The protein below binds the small molecule below.
Small molecule (SMILES): N[C@@H](Cc1c[nH]c2ccccc12)C(=O)O

Sequence of chain 4.C:
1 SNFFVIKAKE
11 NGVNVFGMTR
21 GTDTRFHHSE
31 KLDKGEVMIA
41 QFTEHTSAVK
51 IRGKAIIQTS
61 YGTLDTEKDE

Sequence of chain 4.B:
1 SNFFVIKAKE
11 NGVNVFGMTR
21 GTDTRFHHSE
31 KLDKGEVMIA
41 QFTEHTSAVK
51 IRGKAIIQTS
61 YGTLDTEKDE

Binding-site contacts:
Ligand atom CE3 contacts residue GLU44 of chain 4.B at 4.2 Å.
Ligand atom NE1 contacts residue GLU44 of chain 4.B at 3.6 Å (salt-bridge).
Ligand atom CG contacts residue GLU44 of chain 4.B at 3.7 Å.
Ligand atom CZ3 contacts residue ARG20 of chain 4.B at 3.9 Å.
Ligand atom CD2 contacts residue ARG20 of chain 4.B at 4.5 Å.
Ligand atom N contacts residue SER1 of chain 4.B at 3.2 Å (h-bond).
Ligand atom CD1 contacts residue GLU44 of chain 4.B at 3.6 Å.
Ligand atom OXT contacts residue SER1 of chain 4.C at 3.9 Å.
Ligand atom CD1 contacts residue THR43 of chain 4.B at 3.8 Å.
Ligand atom CE3 contacts residue ARG20 of chain 4.B at 3.7 Å.
Ligand atom CG contacts residue PHE42 of chain 4.B at 4.5 Å (hydrophobic).
Ligand atom CZ3 contacts residue GLU44 of chain 4.B at 4.3 Å.
Ligand atom CB contacts residue THR43 of chain 4.B at 3.8 Å.
Ligand atom O contacts residue SER1 of chain 4.B at 3.2 Å (h-bond).
Ligand atom O contacts residue ASN2 of chain 4.B at 3.9 Å.
Ligand atom CE2 contacts residue GLU44 of chain 4.B at 3.6 Å.
Ligand atom CD2 contacts residue GLU44 of chain 4.B at 3.7 Å.
Ligand atom C contacts residue SER1 of chain 4.B at 4.0 Å.
Ligand atom NE1 contacts residue THR43 of chain 4.B at 4.2 Å.
Ligand atom CE2 contacts residue THR43 of chain 4.B at 4.2 Å.
Ligand atom CE3 contacts residue THR43 of chain 4.B at 4.2 Å.
Ligand atom CD2 contacts residue THR43 of chain 4.B at 3.8 Å.
Ligand atom O contacts residue GLN41 of chain 4.C at 3.1 Å (h-bond).
Ligand atom CB contacts residue ARG20 of chain 4.B at 3.9 Å.
Ligand atom OXT contacts residue GLN41 of chain 4.C at 2.8 Å (h-bond).
Ligand atom O contacts residue PHE42 of chain 4.B at 4.2 Å.
Ligand atom CA contacts residue SER1 of chain 4.B at 4.2 Å.
Ligand atom CH2 contacts residue GLU44 of chain 4.B at 4.1 Å.
Ligand atom CB contacts residue GLU44 of chain 4.B at 4.5 Å.
Ligand atom C contacts residue GLN41 of chain 4.C at 3.3 Å.
Ligand atom CZ2 contacts residue GLU44 of chain 4.B at 3.6 Å.
Ligand atom CG contacts residue THR43 of chain 4.B at 3.6 Å.
Ligand atom OXT contacts residue ARG20 of chain 4.B at 4.2 Å.
Ligand atom CB contacts residue PHE42 of chain 4.B at 3.7 Å (hydrophobic).